Binding-site contacts:
Ligand atom C3B contacts residue ASN242 of chain 1.F at 3.6 Å.
Ligand atom O2B contacts residue GLU331 of chain 1.F at 2.6 Å (salt-bridge).
Ligand atom O2' contacts residue THR241 of chain 1.F at 2.6 Å (h-bond).
Ligand atom O2G contacts residue ARG222 of chain 1.F at 3.2 Å (salt-bridge).
Ligand atom N7 contacts residue ILE148 of chain 1.F at 3.6 Å.
Ligand atom N1 contacts residue LEU186 of chain 1.F at 3.0 Å (h-bond).
Ligand atom C3B contacts residue GLU331 of chain 1.F at 3.2 Å.
Ligand atom O2A contacts residue GLU331 of chain 1.F at 3.2 Å (salt-bridge).
Ligand atom N7 contacts residue LYS150 of chain 1.F at 3.0 Å (salt-bridge).
Ligand atom N6 contacts residue GLN183 of chain 1.F at 3.2 Å (h-bond).
Ligand atom O2G contacts residue ASN333 of chain 1.F at 3.5 Å (h-bond).
Ligand atom O3G contacts residue ASN333 of chain 1.F at 2.7 Å (h-bond).
Ligand atom C8 contacts residue LYS150 of chain 1.F at 3.5 Å.
Ligand atom PG contacts residue GLU331 of chain 1.F at 3.3 Å.
Ligand atom O2A contacts residue ILE330 of chain 1.F at 3.5 Å.
Ligand atom O2' contacts residue HIS239 of chain 1.F at 3.6 Å (h-bond).
Ligand atom O2G contacts residue ARG202 of chain 1.F at 2.8 Å (salt-bridge).
Ligand atom O1A contacts residue LYS74 of chain 1.F at 3.2 Å.
Ligand atom O3' contacts residue THR241 of chain 1.F at 2.6 Å (h-bond).
Ligand atom N6 contacts residue TYR185 of chain 1.F at 3.7 Å.
Ligand atom O2G contacts residue ASP318 of chain 1.F at 2.8 Å (salt-bridge).
Ligand atom O2G contacts residue GLU331 of chain 1.F at 3.5 Å (salt-bridge).
Ligand atom N7 contacts residue GLN183 of chain 1.F at 3.6 Å (h-bond).
Ligand atom O1A contacts residue LYS150 of chain 1.F at 3.1 Å.
Ligand atom N3 contacts residue LYS198 of chain 1.F at 3.3 Å (salt-bridge).
Ligand atom C3' contacts residue THR241 of chain 1.F at 3.6 Å.
Ligand atom O1B contacts residue ASN242 of chain 1.F at 3.5 Å (h-bond).
Ligand atom N6 contacts residue LYS184 of chain 1.F at 3.0 Å (salt-bridge).
Ligand atom C2 contacts residue TYR185 of chain 1.F at 3.5 Å (hydrophobic).
Ligand atom O2B contacts residue LYS74 of chain 1.F at 2.9 Å (salt-bridge).
Ligand atom PB contacts residue GLU331 of chain 1.F at 3.7 Å.
Ligand atom C8 contacts residue ILE148 of chain 1.F at 3.5 Å (hydrophobic).
Ligand atom N1 contacts residue TYR185 of chain 1.F at 3.6 Å.
Ligand atom C2 contacts residue LYS198 of chain 1.F at 3.4 Å.
Ligand atom C2' contacts residue THR241 of chain 1.F at 3.6 Å.
Ligand atom O3' contacts residue ASP200 of chain 1.F at 2.9 Å (salt-bridge).
Ligand atom C5' contacts residue ASN242 of chain 1.F at 3.5 Å.
Ligand atom N3 contacts residue TYR185 of chain 1.F at 3.6 Å.
Ligand atom O3G contacts residue GLU331 of chain 1.F at 2.8 Å (salt-bridge).
Ligand atom PG contacts residue ASN333 of chain 1.F at 3.7 Å.

A small-molecule ligand and the protein it binds are described below.
Small molecule (SMILES): Nc1ncnc2c1ncn2[C@@H]1O[C@H](CO[P](=O)(O)O[P](=O)(O)CP(=O)(O)O)[C@@H](O)[C@H]1O

Sequence of chain 1.F:
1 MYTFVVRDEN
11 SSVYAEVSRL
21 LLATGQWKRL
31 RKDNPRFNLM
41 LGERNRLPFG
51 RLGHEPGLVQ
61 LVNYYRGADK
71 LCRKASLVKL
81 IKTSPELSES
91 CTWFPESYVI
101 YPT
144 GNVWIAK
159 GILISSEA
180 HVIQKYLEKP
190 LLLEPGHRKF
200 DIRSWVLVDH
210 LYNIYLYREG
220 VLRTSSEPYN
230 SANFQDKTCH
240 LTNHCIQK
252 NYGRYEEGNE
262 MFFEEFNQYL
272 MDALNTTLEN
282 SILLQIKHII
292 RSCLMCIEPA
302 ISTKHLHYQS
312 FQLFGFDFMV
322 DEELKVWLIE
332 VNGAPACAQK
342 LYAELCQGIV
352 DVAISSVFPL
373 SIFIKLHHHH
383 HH